Sequence of chain 1.C:
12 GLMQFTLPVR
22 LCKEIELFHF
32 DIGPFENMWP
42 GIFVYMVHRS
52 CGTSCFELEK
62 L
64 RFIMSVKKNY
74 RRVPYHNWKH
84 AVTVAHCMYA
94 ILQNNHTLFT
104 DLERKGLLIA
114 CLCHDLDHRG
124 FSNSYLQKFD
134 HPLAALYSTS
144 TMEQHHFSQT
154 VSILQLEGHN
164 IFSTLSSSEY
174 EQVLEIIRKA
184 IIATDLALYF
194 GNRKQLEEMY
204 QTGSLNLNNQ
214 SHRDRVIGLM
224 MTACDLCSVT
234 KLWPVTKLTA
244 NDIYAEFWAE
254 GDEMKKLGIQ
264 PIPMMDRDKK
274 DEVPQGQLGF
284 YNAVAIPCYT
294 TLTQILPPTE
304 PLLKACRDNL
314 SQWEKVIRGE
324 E

A protein and the small-molecule ligand that binds it are described below.
Small molecule (SMILES): Cc1nc(OCc2nc(-c3ccccc3)cn2C)c2ncn(C)c2n1

Binding-site contacts:
Ligand atom N4 contacts residue PHE283 of chain 1.C at 3.6 Å.
Ligand atom C16 contacts residue GLY279 of chain 1.C at 3.3 Å.
Ligand atom C1 contacts residue PHE283 of chain 1.C at 3.7 Å (hydrophobic).
Ligand atom C13 contacts residue MET267 of chain 1.C at 3.6 Å (hydrophobic).
Ligand atom C12 contacts residue TYR247 of chain 1.C at 3.6 Å (hydrophobic).
Ligand atom C20 contacts residue MET267 of chain 1.C at 3.6 Å (hydrophobic).
Ligand atom C16 contacts residue TYR247 of chain 1.C at 3.6 Å (hydrophobic).
Ligand atom N14 contacts residue GLY279 of chain 1.C at 3.4 Å (h-bond).
Ligand atom C23 contacts residue MET267 of chain 1.C at 3.7 Å (hydrophobic).
Ligand atom N17 contacts residue TYR247 of chain 1.C at 2.5 Å (h-bond).
Ligand atom C24 contacts residue MET267 of chain 1.C at 3.7 Å (hydrophobic).
Ligand atom N10 contacts residue PHE283 of chain 1.C at 3.5 Å.
Ligand atom N17 contacts residue GLY279 of chain 1.C at 3.5 Å (h-bond).
Ligand atom C16 contacts residue MET267 of chain 1.C at 3.6 Å (hydrophobic).
Ligand atom C21 contacts residue GLU275 of chain 1.C at 3.6 Å.
Ligand atom C22 contacts residue PRO266 of chain 1.C at 3.6 Å (hydrophobic).
Ligand atom C23 contacts residue PRO266 of chain 1.C at 3.6 Å (hydrophobic).
Ligand atom N14 contacts residue MET267 of chain 1.C at 3.5 Å (h-bond).
Ligand atom C21 contacts residue VAL276 of chain 1.C at 3.7 Å (hydrophobic).
Ligand atom C7 contacts residue PHE283 of chain 1.C at 3.6 Å (hydrophobic).
Ligand atom C19 contacts residue MET267 of chain 1.C at 3.6 Å (hydrophobic).
Ligand atom C22 contacts residue GLU275 of chain 1.C at 3.4 Å.
Ligand atom C12 contacts residue PHE283 of chain 1.C at 3.5 Å (hydrophobic).
Ligand atom C25 contacts residue GLN280 of chain 1.C at 3.4 Å.
Ligand atom C15 contacts residue MET267 of chain 1.C at 3.8 Å (hydrophobic).
Ligand atom C6 contacts residue PHE283 of chain 1.C at 3.4 Å (hydrophobic).
Ligand atom C12 contacts residue GLN280 of chain 1.C at 3.2 Å.
Ligand atom C19 contacts residue GLY279 of chain 1.C at 3.4 Å.
Ligand atom N2 contacts residue ILE246 of chain 1.C at 3.7 Å.
Ligand atom C20 contacts residue TYR247 of chain 1.C at 3.5 Å (hydrophobic).
Ligand atom N4 contacts residue GLN280 of chain 1.C at 3.1 Å (h-bond).
Ligand atom C3 contacts residue PHE283 of chain 1.C at 3.4 Å (hydrophobic).
Ligand atom C18 contacts residue PHE283 of chain 1.C at 3.7 Å (hydrophobic).
Ligand atom C21 contacts residue MET267 of chain 1.C at 3.8 Å (hydrophobic).
Ligand atom C25 contacts residue ILE246 of chain 1.C at 3.6 Å (hydrophobic).
Ligand atom C15 contacts residue GLY279 of chain 1.C at 3.5 Å.
Ligand atom C11 contacts residue LEU229 of chain 1.C at 3.4 Å (hydrophobic).
Ligand atom C13 contacts residue TYR247 of chain 1.C at 3.4 Å (hydrophobic).
Ligand atom O5 contacts residue PHE283 of chain 1.C at 3.4 Å.
Ligand atom C13 contacts residue GLY279 of chain 1.C at 3.3 Å.